A small-molecule ligand and the protein it binds are described below.
Small molecule (SMILES): N[C@@]1(C(=O)O)CC[C@H](C(=O)O)C1

Binding-site contacts:
Ligand atom C contacts residue TYR198 of chain 1.A at 3.4 Å (hydrophobic).
Ligand atom O contacts residue THR150 of chain 1.A at 2.9 Å (h-bond).
Ligand atom OXT contacts residue SER127 of chain 1.A at 3.1 Å (h-bond).
Ligand atom CA contacts residue ASP277 of chain 1.A at 3.6 Å.
Ligand atom CE contacts residue ARG40 of chain 1.A at 3.7 Å.
Ligand atom O contacts residue SER125 of chain 1.A at 3.8 Å.
Ligand atom OZ1 contacts residue LYS365 of chain 1.A at 2.8 Å (salt-bridge).
Ligand atom OZ1 contacts residue ARG44 of chain 1.A at 2.5 Å (salt-bridge).
Ligand atom C contacts residue THR150 of chain 1.A at 4.0 Å.
Ligand atom C contacts residue SER127 of chain 1.A at 3.5 Å.
Ligand atom OXT contacts residue SER125 of chain 1.A at 3.8 Å.
Ligand atom O contacts residue ALA148 of chain 1.A at 3.8 Å.
Ligand atom N contacts residue TYR198 of chain 1.A at 3.7 Å.
Ligand atom N contacts residue THR150 of chain 1.A at 2.9 Å (h-bond).
Ligand atom N contacts residue ALA148 of chain 1.A at 2.9 Å (h-bond).
Ligand atom CG2 contacts residue ASP277 of chain 1.A at 3.2 Å.
Ligand atom C contacts residue SER125 of chain 1.A at 3.6 Å.
Ligand atom OXT contacts residue TYR126 of chain 1.A at 3.5 Å.
Ligand atom CD contacts residue LYS365 of chain 1.A at 3.3 Å.
Ligand atom N contacts residue ASP277 of chain 1.A at 2.8 Å (salt-bridge).
Ligand atom CG2 contacts residue GLY278 of chain 1.A at 3.6 Å.
Ligand atom O contacts residue TYR198 of chain 1.A at 3.4 Å.
Ligand atom CB2 contacts residue ASP277 of chain 1.A at 3.5 Å.
Ligand atom O contacts residue SER127 of chain 1.A at 2.5 Å (h-bond).
Ligand atom OZ2 contacts residue SER125 of chain 1.A at 3.7 Å.
Ligand atom OXT contacts residue TYR198 of chain 1.A at 3.4 Å.
Ligand atom CB1 contacts residue SER125 of chain 1.A at 3.3 Å.
Ligand atom OZ2 contacts residue ARG44 of chain 1.A at 3.0 Å (salt-bridge).
Ligand atom CG2 contacts residue ARG40 of chain 1.A at 3.6 Å.
Ligand atom CD contacts residue ASP277 of chain 1.A at 3.2 Å.
Ligand atom CA contacts residue TYR198 of chain 1.A at 3.8 Å (hydrophobic).
Ligand atom O contacts residue SER149 of chain 1.A at 3.3 Å.
Ligand atom CB2 contacts residue TYR198 of chain 1.A at 3.4 Å (hydrophobic).
Ligand atom CE contacts residue ALA148 of chain 1.A at 3.9 Å (hydrophobic).
Ligand atom CE contacts residue LYS365 of chain 1.A at 3.5 Å.
Ligand atom CE contacts residue ARG44 of chain 1.A at 3.4 Å.
Ligand atom CB2 contacts residue GLY278 of chain 1.A at 3.9 Å.
Ligand atom OZ1 contacts residue ARG40 of chain 1.A at 3.3 Å.
Ligand atom CA contacts residue ALA148 of chain 1.A at 3.5 Å (hydrophobic).
Ligand atom CB1 contacts residue ALA148 of chain 1.A at 3.2 Å (hydrophobic).

Sequence of chain 1.A:
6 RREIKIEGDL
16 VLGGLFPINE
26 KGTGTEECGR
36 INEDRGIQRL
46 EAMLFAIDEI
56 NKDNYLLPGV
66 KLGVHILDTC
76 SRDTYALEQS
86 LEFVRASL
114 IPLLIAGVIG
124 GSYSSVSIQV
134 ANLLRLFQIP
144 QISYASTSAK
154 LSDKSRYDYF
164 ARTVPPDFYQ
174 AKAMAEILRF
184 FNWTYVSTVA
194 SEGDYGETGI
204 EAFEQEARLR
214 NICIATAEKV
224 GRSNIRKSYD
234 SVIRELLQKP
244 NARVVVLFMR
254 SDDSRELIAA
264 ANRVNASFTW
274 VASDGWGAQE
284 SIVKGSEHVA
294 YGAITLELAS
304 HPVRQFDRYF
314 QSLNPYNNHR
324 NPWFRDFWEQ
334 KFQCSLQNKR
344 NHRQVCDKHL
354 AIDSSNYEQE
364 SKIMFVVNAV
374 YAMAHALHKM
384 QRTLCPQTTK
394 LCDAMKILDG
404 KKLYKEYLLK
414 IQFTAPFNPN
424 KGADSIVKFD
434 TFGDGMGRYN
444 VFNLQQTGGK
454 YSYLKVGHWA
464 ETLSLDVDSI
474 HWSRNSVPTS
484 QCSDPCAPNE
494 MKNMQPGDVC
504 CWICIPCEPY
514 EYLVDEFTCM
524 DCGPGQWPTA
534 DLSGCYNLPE